Sequence of chain 1.G:
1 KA

Sequence of chain 1.B:
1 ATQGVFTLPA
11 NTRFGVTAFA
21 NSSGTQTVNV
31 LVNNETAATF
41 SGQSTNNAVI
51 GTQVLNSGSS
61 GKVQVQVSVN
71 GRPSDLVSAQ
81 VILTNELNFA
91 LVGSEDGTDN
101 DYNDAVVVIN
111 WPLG

Binding-site contacts:
Ligand atom O5 contacts residue LYS1 of chain 1.G at 3.6 Å (salt-bridge).
Ligand atom C4 contacts residue CA1 of chain 1.R at 3.3 Å.
Ligand atom C7 contacts residue ALA2 of chain 1.G at 3.8 Å (hydrophobic).
Ligand atom O7A contacts residue ALA2 of chain 1.G at 3.4 Å (h-bond).
Ligand atom C2 contacts residue GLY114 of chain 1.B at 3.2 Å.
Ligand atom O5 contacts residue SER22 of chain 1.F at 3.5 Å (h-bond).
Ligand atom C4 contacts residue ASP96 of chain 1.F at 3.5 Å.
Ligand atom O3 contacts residue ASP99 of chain 1.F at 2.5 Å (salt-bridge).
Ligand atom O7A contacts residue LYS1 of chain 1.G at 2.3 Å (salt-bridge).
Ligand atom C3 contacts residue ASP99 of chain 1.F at 3.1 Å.
Ligand atom O4 contacts residue GLU95 of chain 1.F at 3.4 Å (salt-bridge).
Ligand atom C4 contacts residue CA1 of chain 1.N at 3.7 Å.
Ligand atom C4 contacts residue SER22 of chain 1.F at 3.7 Å.
Ligand atom C3 contacts residue CA1 of chain 1.N at 3.3 Å.
Ligand atom C4 contacts residue ASP104 of chain 1.F at 3.2 Å.
Ligand atom O3 contacts residue CA1 of chain 1.N at 2.4 Å.
Ligand atom C3 contacts residue ASP104 of chain 1.F at 3.7 Å.
Ligand atom O2 contacts residue GLY114 of chain 1.B at 2.4 Å (h-bond).
Ligand atom C1M contacts residue GLY114 of chain 1.B at 3.5 Å.
Ligand atom O4 contacts residue ASP99 of chain 1.F at 3.7 Å.
Ligand atom C7 contacts residue LYS1 of chain 1.G at 1.4 Å.
Ligand atom O4 contacts residue ASP96 of chain 1.F at 2.7 Å (salt-bridge).
Ligand atom C1M contacts residue SER23 of chain 1.F at 3.6 Å.
Ligand atom C3 contacts residue CA1 of chain 1.R at 3.4 Å.
Ligand atom C5 contacts residue SER22 of chain 1.F at 3.5 Å.
Ligand atom O4 contacts residue CA1 of chain 1.R at 2.6 Å.
Ligand atom O2 contacts residue ASP104 of chain 1.F at 3.8 Å.
Ligand atom O4 contacts residue ASP104 of chain 1.F at 3.3 Å (salt-bridge).
Ligand atom O3 contacts residue CA1 of chain 1.R at 2.5 Å.
Ligand atom C5 contacts residue LYS1 of chain 1.G at 3.5 Å.
Ligand atom O2 contacts residue CA1 of chain 1.N at 2.4 Å.
Ligand atom O3 contacts residue ASP101 of chain 1.F at 2.8 Å (salt-bridge).
Ligand atom O2 contacts residue SER22 of chain 1.F at 3.5 Å.
Ligand atom C2 contacts residue CA1 of chain 1.N at 3.4 Å.
Ligand atom O7A contacts residue SER23 of chain 1.F at 2.8 Å (h-bond).
Ligand atom O2 contacts residue ASN21 of chain 1.F at 3.0 Å (h-bond).
Ligand atom C6 contacts residue LYS1 of chain 1.G at 2.5 Å.
Ligand atom O3 contacts residue ASP104 of chain 1.F at 3.0 Å (salt-bridge).
Ligand atom O5 contacts residue SER23 of chain 1.F at 3.0 Å (h-bond).
Ligand atom C7 contacts residue SER23 of chain 1.F at 3.0 Å.

Sequence of chain 1.F:
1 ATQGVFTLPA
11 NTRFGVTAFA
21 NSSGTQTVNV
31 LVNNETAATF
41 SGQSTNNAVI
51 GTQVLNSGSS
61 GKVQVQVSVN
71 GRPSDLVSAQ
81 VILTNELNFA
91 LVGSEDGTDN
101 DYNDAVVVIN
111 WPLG

The protein below binds the small molecule below.
Small molecule (SMILES): C[C@@H]1O[C@@H](CC(=O)O)[C@@H](O)[C@H](O)[C@@H]1O